Binding-site contacts:
Ligand atom O7 contacts residue ASN83 of chain 1.G at 3.9 Å.
Ligand atom O7 contacts residue GLU82 of chain 1.G at 3.9 Å.
Ligand atom C1 contacts residue GLU82 of chain 1.G at 3.8 Å.
Ligand atom C3 contacts residue ASN114 of chain 1.G at 3.8 Å.
Ligand atom C1 contacts residue ASN114 of chain 1.G at 1.4 Å.
Ligand atom C2 contacts residue ASN114 of chain 1.G at 2.5 Å.
Ligand atom O6 contacts residue THR116 of chain 1.G at 3.8 Å.
Ligand atom C1 contacts residue ASN138 of chain 1.G at 4.1 Å.
Ligand atom N2 contacts residue ASN114 of chain 1.G at 3.0 Å (h-bond).
Ligand atom C7 contacts residue GLU82 of chain 1.G at 3.8 Å.
Ligand atom C4 contacts residue ASN114 of chain 1.G at 4.2 Å.
Ligand atom C7 contacts residue ASN114 of chain 1.G at 3.9 Å.
Ligand atom C5 contacts residue ASN138 of chain 1.G at 3.8 Å.
Ligand atom C7 contacts residue ASN83 of chain 1.G at 4.5 Å.
Ligand atom O5 contacts residue GLU82 of chain 1.G at 4.3 Å.
Ligand atom C6 contacts residue ASN138 of chain 1.G at 3.8 Å.
Ligand atom C2 contacts residue GLU82 of chain 1.G at 3.9 Å.
Ligand atom N2 contacts residue GLU82 of chain 1.G at 4.1 Å.
Ligand atom O5 contacts residue ASN138 of chain 1.G at 3.6 Å (h-bond).
Ligand atom C5 contacts residue ASN114 of chain 1.G at 3.6 Å.
Ligand atom C8 contacts residue GLU82 of chain 1.G at 3.7 Å.
Ligand atom O7 contacts residue ASN114 of chain 1.G at 4.4 Å.
Ligand atom C6 contacts residue THR116 of chain 1.G at 4.3 Å.
Ligand atom O5 contacts residue ASN114 of chain 1.G at 2.3 Å (h-bond).

This small molecule binds to this protein.
Small molecule (SMILES): CC(=O)N[C@H]1[C@H](O[C@H]2[C@H](O)[C@@H](NC(C)=O)CO[C@@H]2CO)O[C@H](CO)[C@@H](O)[C@@H]1O

Sequence of chain 1.G:
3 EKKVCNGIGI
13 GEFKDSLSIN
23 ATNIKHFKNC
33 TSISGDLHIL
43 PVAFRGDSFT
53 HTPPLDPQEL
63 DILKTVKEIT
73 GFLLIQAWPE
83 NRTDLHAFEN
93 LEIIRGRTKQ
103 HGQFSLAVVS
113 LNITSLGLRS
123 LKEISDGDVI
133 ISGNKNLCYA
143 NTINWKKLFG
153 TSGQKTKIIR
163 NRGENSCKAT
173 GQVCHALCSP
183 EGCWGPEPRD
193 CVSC